Sequence of chain 1.B:
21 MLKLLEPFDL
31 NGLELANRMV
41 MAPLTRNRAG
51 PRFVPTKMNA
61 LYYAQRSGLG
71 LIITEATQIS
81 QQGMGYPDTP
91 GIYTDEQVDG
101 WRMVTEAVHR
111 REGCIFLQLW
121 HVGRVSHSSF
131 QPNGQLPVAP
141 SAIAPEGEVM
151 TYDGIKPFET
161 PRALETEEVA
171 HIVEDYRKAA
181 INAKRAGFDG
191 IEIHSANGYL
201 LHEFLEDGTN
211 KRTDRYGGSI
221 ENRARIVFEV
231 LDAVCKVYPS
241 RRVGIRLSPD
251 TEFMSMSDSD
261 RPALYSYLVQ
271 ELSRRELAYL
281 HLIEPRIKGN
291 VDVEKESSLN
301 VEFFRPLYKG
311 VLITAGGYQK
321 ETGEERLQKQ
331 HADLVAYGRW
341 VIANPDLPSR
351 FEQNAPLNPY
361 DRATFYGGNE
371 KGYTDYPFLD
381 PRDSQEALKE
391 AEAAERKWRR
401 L

Binding-site contacts:
Ligand atom C2 contacts residue ASN197 of chain 1.B at 4.2 Å.
Ligand atom C2 contacts residue PHE253 of chain 1.B at 4.2 Å (hydrophobic).
Ligand atom C1 contacts residue GLY289 of chain 1.B at 3.2 Å.
Ligand atom C4 contacts residue TYR199 of chain 1.B at 3.6 Å (hydrophobic).
Ligand atom C5 contacts residue FMN1 of chain 1.F at 3.5 Å.
Ligand atom O1 contacts residue FMN1 of chain 1.F at 3.1 Å.
Ligand atom C6 contacts residue ASN197 of chain 1.B at 4.2 Å.
Ligand atom C6 contacts residue FMN1 of chain 1.F at 3.4 Å.
Ligand atom C2 contacts residue TYR199 of chain 1.B at 3.8 Å (hydrophobic).
Ligand atom C4 contacts residue THR45 of chain 1.B at 3.5 Å.
Ligand atom C1 contacts residue ASN290 of chain 1.B at 4.1 Å.
Ligand atom O1 contacts residue ASN197 of chain 1.B at 3.4 Å (h-bond).
Ligand atom C5 contacts residue THR45 of chain 1.B at 3.9 Å.
Ligand atom C1 contacts residue ASN197 of chain 1.B at 3.4 Å.
Ligand atom C5 contacts residue TRP120 of chain 1.B at 3.7 Å (hydrophobic).
Ligand atom C5 contacts residue TYR199 of chain 1.B at 3.1 Å (hydrophobic).
Ligand atom O1 contacts residue TYR199 of chain 1.B at 3.4 Å.
Ligand atom C2 contacts residue FMN1 of chain 1.F at 3.7 Å.
Ligand atom C1 contacts residue PHE253 of chain 1.B at 3.8 Å (hydrophobic).
Ligand atom C5 contacts residue HIS194 of chain 1.B at 4.4 Å.
Ligand atom O1 contacts residue HIS194 of chain 1.B at 2.9 Å (h-bond).
Ligand atom C4 contacts residue FMN1 of chain 1.F at 3.6 Å.
Ligand atom C3 contacts residue FMN1 of chain 1.F at 3.7 Å.
Ligand atom C3 contacts residue TYR199 of chain 1.B at 3.8 Å (hydrophobic).
Ligand atom C6 contacts residue HIS194 of chain 1.B at 4.0 Å.
Ligand atom C6 contacts residue TYR199 of chain 1.B at 3.5 Å (hydrophobic).
Ligand atom C1 contacts residue FMN1 of chain 1.F at 3.7 Å.
Ligand atom C4 contacts residue TRP120 of chain 1.B at 4.4 Å (hydrophobic).

A small-molecule ligand and the protein it binds are described below.
Small molecule (SMILES): CC1=CC=CC1=O